This small molecule binds to this protein.
Small molecule (SMILES): CC(=O)N[C@@H]1[C@@H](O)[C@H](O)[C@@H](CO)O[C@H]1O

Binding-site contacts:
Ligand atom O7 contacts residue ASN313 of chain 5.E at 3.6 Å.
Ligand atom C7 contacts residue ASN313 of chain 5.E at 3.5 Å.
Ligand atom C1 contacts residue ASN313 of chain 5.E at 1.4 Å.
Ligand atom C8 contacts residue GLN322 of chain 5.E at 3.2 Å.
Ligand atom C2 contacts residue ASN313 of chain 5.E at 2.4 Å.
Ligand atom C5 contacts residue ASN313 of chain 5.E at 3.6 Å.
Ligand atom N2 contacts residue ASN313 of chain 5.E at 3.0 Å (h-bond).
Ligand atom C4 contacts residue ASN313 of chain 5.E at 4.2 Å.
Ligand atom C3 contacts residue ASN313 of chain 5.E at 3.8 Å.
Ligand atom O7 contacts residue GLN322 of chain 5.E at 4.4 Å.
Ligand atom O5 contacts residue THR315 of chain 5.E at 3.9 Å.
Ligand atom C6 contacts residue THR315 of chain 5.E at 3.8 Å.
Ligand atom C5 contacts residue THR315 of chain 5.E at 4.0 Å.
Ligand atom N2 contacts residue GLN322 of chain 5.E at 4.5 Å.
Ligand atom O5 contacts residue ASN313 of chain 5.E at 2.3 Å (h-bond).
Ligand atom C7 contacts residue GLN322 of chain 5.E at 3.9 Å.

Sequence of chain 5.E:
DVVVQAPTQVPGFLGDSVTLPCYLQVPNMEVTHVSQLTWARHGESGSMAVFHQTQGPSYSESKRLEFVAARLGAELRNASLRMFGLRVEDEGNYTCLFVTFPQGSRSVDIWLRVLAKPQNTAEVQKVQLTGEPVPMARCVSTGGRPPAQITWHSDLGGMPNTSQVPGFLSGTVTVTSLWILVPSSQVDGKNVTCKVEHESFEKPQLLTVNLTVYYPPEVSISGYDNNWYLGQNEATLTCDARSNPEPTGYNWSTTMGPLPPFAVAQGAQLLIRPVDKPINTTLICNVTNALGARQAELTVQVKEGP